A protein and the small-molecule ligand that binds it are described below.
Small molecule (SMILES): CC(=O)N[C@@H]1[C@@H](O)[C@H](O)[C@@H](CO)O[C@H]1O

Binding-site contacts:
Ligand atom C3 contacts residue NAG1 of chain 43.X at 3.7 Å.
Ligand atom C4 contacts residue VAL31 of chain 43.D at 3.8 Å (hydrophobic).
Ligand atom O5 contacts residue ASN69 of chain 43.D at 2.8 Å (h-bond).
Ligand atom C6 contacts residue ASN69 of chain 43.D at 4.4 Å.
Ligand atom C5 contacts residue MET33 of chain 43.D at 3.7 Å (hydrophobic).
Ligand atom C4 contacts residue NAG1 of chain 43.X at 3.2 Å.
Ligand atom N2 contacts residue VAL31 of chain 43.D at 4.0 Å.
Ligand atom C6 contacts residue MET33 of chain 43.D at 3.5 Å (hydrophobic).
Ligand atom C5 contacts residue ASN69 of chain 43.D at 3.7 Å.
Ligand atom C8 contacts residue ARG57 of chain 43.D at 4.2 Å.
Ligand atom O3 contacts residue NAG1 of chain 43.X at 2.6 Å (h-bond).
Ligand atom O4 contacts residue VAL31 of chain 43.D at 3.3 Å.
Ligand atom O1 contacts residue ASN69 of chain 43.D at 2.1 Å (h-bond).
Ligand atom O1 contacts residue SER70 of chain 43.D at 4.2 Å.
Ligand atom C8 contacts residue ASN69 of chain 43.D at 3.4 Å.
Ligand atom O3 contacts residue VAL31 of chain 43.D at 3.6 Å.
Ligand atom O4 contacts residue NAG1 of chain 43.X at 3.0 Å.
Ligand atom O5 contacts residue MET33 of chain 43.D at 4.2 Å.
Ligand atom N2 contacts residue ASN69 of chain 43.D at 4.3 Å.
Ligand atom C8 contacts residue SER70 of chain 43.D at 3.7 Å.
Ligand atom C1 contacts residue VAL31 of chain 43.D at 4.3 Å (hydrophobic).
Ligand atom C6 contacts residue NAG1 of chain 43.X at 4.3 Å.
Ligand atom C1 contacts residue ASN69 of chain 43.D at 2.7 Å.
Ligand atom O1 contacts residue VAL31 of chain 43.D at 3.4 Å (h-bond).
Ligand atom C5 contacts residue NAG1 of chain 43.X at 4.4 Å.
Ligand atom C6 contacts residue LEU24 of chain 43.D at 4.5 Å (hydrophobic).
Ligand atom C5 contacts residue VAL31 of chain 43.D at 4.2 Å (hydrophobic).
Ligand atom C7 contacts residue ASN69 of chain 43.D at 3.8 Å.
Ligand atom C2 contacts residue ASN69 of chain 43.D at 4.2 Å.
Ligand atom C3 contacts residue VAL31 of chain 43.D at 3.0 Å (hydrophobic).
Ligand atom O1 contacts residue MET33 of chain 43.D at 3.9 Å.
Ligand atom C2 contacts residue VAL31 of chain 43.D at 4.0 Å (hydrophobic).
Ligand atom O7 contacts residue ASN69 of chain 43.D at 3.8 Å.
Ligand atom O6 contacts residue NAG1 of chain 43.X at 3.0 Å.
Ligand atom C7 contacts residue SER70 of chain 43.D at 4.4 Å.

Sequence of chain 43.D:
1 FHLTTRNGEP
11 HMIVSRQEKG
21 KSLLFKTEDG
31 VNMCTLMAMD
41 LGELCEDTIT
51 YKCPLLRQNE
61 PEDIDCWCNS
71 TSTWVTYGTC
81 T